Sequence of chain 1.G:
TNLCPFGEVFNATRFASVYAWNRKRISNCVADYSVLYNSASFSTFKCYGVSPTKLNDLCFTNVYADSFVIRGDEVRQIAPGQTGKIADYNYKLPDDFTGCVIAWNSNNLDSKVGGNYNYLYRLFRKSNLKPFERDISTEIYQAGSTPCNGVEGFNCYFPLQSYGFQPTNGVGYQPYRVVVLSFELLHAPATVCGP

Binding-site contacts:
Ligand atom C8 contacts residue ASN11 of chain 1.G at 3.4 Å.
Ligand atom O7 contacts residue LEU36 of chain 1.G at 4.4 Å.
Ligand atom C3 contacts residue ASN11 of chain 1.G at 3.9 Å.
Ligand atom N2 contacts residue VAL35 of chain 1.G at 4.2 Å.
Ligand atom O5 contacts residue ASN11 of chain 1.G at 2.3 Å (h-bond).
Ligand atom C7 contacts residue LEU36 of chain 1.G at 4.3 Å (hydrophobic).
Ligand atom C8 contacts residue LEU36 of chain 1.G at 3.7 Å (hydrophobic).
Ligand atom C2 contacts residue ASN11 of chain 1.G at 2.5 Å.
Ligand atom N2 contacts residue ASN11 of chain 1.G at 2.8 Å (h-bond).
Ligand atom O7 contacts residue ASN11 of chain 1.G at 3.2 Å (h-bond).
Ligand atom C4 contacts residue ASN11 of chain 1.G at 4.2 Å.
Ligand atom C4 contacts residue ASN38 of chain 1.G at 4.0 Å.
Ligand atom C3 contacts residue ASN38 of chain 1.G at 3.4 Å.
Ligand atom C7 contacts residue VAL35 of chain 1.G at 4.4 Å (hydrophobic).
Ligand atom O3 contacts residue ASN38 of chain 1.G at 2.9 Å (h-bond).
Ligand atom C5 contacts residue ASN11 of chain 1.G at 3.6 Å.
Ligand atom C7 contacts residue ASN11 of chain 1.G at 2.8 Å.
Ligand atom C8 contacts residue PHE10 of chain 1.G at 3.5 Å (hydrophobic).
Ligand atom O4 contacts residue ASN38 of chain 1.G at 3.3 Å (h-bond).
Ligand atom C1 contacts residue ASN11 of chain 1.G at 1.4 Å.
Ligand atom C8 contacts residue VAL35 of chain 1.G at 4.0 Å (hydrophobic).
Ligand atom O3 contacts residue VAL35 of chain 1.G at 4.3 Å.
Ligand atom O7 contacts residue ASN38 of chain 1.G at 4.3 Å.

A protein and the small-molecule ligand that binds it are described below.
Small molecule (SMILES): CC(=O)N[C@@H]1[C@@H](O)[C@H](O)[C@@H](CO)O[C@H]1O